Sequence of chain 1.A:
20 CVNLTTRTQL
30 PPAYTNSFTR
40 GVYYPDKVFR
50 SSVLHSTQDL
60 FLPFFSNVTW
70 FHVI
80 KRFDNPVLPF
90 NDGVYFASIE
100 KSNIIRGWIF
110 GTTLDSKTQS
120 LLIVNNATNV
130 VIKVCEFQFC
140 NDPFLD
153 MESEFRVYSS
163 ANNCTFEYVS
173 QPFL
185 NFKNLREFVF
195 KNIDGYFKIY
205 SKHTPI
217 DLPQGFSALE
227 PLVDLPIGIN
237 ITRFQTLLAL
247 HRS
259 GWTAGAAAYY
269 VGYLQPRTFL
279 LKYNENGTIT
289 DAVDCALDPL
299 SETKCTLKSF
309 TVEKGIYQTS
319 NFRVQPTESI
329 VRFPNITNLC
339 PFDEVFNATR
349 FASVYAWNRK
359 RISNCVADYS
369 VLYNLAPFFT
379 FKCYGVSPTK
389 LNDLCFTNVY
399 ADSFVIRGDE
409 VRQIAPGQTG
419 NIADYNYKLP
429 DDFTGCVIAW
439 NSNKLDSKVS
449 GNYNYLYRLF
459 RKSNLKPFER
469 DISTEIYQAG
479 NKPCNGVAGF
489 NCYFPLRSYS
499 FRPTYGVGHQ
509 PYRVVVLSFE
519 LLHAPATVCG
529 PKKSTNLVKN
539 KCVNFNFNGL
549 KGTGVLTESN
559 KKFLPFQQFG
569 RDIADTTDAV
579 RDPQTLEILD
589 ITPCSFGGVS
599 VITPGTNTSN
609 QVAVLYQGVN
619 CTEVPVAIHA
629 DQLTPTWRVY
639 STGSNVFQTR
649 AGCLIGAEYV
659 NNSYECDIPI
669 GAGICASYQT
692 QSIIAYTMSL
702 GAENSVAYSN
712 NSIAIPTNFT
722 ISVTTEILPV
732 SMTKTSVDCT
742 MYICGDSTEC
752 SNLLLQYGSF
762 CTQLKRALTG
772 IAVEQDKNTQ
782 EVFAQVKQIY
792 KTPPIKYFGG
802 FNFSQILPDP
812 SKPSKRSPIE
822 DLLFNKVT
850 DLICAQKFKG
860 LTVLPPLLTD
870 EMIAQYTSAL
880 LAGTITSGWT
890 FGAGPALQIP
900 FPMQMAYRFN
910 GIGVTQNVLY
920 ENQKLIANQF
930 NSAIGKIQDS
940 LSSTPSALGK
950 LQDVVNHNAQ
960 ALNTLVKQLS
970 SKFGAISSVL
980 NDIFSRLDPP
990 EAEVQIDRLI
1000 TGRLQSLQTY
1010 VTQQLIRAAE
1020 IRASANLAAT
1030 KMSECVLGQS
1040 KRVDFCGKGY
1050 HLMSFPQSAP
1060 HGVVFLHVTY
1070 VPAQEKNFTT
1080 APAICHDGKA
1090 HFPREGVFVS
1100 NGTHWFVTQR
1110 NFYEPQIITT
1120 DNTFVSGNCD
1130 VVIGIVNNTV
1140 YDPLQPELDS

This protein binds this small molecule.
Small molecule (SMILES): CC(=O)N[C@H]1[C@H](O[C@H]2[C@H](O)[C@@H](NC(C)=O)CO[C@@H]2CO)O[C@H](CO)[C@@H](O)[C@@H]1O

Binding-site contacts:
Ligand atom C7 contacts residue ASN719 of chain 1.A at 3.7 Å.
Ligand atom C7 contacts residue LEU924 of chain 1.A at 4.5 Å (hydrophobic).
Ligand atom C6 contacts residue GLN928 of chain 1.A at 4.0 Å.
Ligand atom C3 contacts residue ASN719 of chain 1.A at 3.8 Å.
Ligand atom N2 contacts residue ASN719 of chain 1.A at 2.9 Å (h-bond).
Ligand atom C5 contacts residue ASN719 of chain 1.A at 3.6 Å.
Ligand atom C1 contacts residue ASN719 of chain 1.A at 1.4 Å.
Ligand atom C4 contacts residue ASN719 of chain 1.A at 4.2 Å.
Ligand atom C2 contacts residue ASN719 of chain 1.A at 2.5 Å.
Ligand atom O7 contacts residue ASN719 of chain 1.A at 4.0 Å.
Ligand atom C8 contacts residue LEU924 of chain 1.A at 4.1 Å (hydrophobic).
Ligand atom O7 contacts residue GLN1073 of chain 1.A at 3.9 Å.
Ligand atom O5 contacts residue GLN1073 of chain 1.A at 4.1 Å.
Ligand atom O6 contacts residue LEU924 of chain 1.A at 4.5 Å.
Ligand atom C1 contacts residue GLN1073 of chain 1.A at 4.3 Å.
Ligand atom N2 contacts residue LEU924 of chain 1.A at 4.3 Å.
Ligand atom O4 contacts residue LEU924 of chain 1.A at 4.1 Å.
Ligand atom O6 contacts residue GLN928 of chain 1.A at 2.9 Å (h-bond).
Ligand atom O5 contacts residue ASN719 of chain 1.A at 2.3 Å (h-bond).
Ligand atom C5 contacts residue GLN928 of chain 1.A at 4.5 Å.
Ligand atom C6 contacts residue LEU924 of chain 1.A at 4.2 Å (hydrophobic).
Ligand atom C5 contacts residue LEU924 of chain 1.A at 3.9 Å (hydrophobic).